Sequence of chain 1.E:
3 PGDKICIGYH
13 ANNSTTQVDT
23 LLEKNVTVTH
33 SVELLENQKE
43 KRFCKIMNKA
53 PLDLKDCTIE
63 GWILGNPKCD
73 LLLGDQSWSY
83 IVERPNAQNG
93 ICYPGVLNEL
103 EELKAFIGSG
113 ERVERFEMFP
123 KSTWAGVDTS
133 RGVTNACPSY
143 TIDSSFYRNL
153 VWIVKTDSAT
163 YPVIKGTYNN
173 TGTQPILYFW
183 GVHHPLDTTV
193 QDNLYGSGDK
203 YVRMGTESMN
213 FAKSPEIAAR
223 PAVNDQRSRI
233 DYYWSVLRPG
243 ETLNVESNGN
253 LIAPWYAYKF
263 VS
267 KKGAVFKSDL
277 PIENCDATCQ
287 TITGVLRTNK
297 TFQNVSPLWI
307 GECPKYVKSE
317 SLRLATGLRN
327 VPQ

Binding-site contacts:
Ligand atom C7 contacts residue THR244 of chain 1.E at 3.8 Å.
Ligand atom N2 contacts residue THR244 of chain 1.E at 3.7 Å.
Ligand atom C1 contacts residue ASN171 of chain 1.E at 1.4 Å.
Ligand atom O7 contacts residue THR244 of chain 1.E at 3.8 Å.
Ligand atom O7 contacts residue ASN171 of chain 1.E at 3.5 Å (h-bond).
Ligand atom C8 contacts residue ARG229 of chain 1.A at 4.5 Å.
Ligand atom C2 contacts residue ASN171 of chain 1.E at 2.5 Å.
Ligand atom C3 contacts residue ASN171 of chain 1.E at 3.8 Å.
Ligand atom C4 contacts residue ASN171 of chain 1.E at 4.3 Å.
Ligand atom C5 contacts residue ASN171 of chain 1.E at 3.8 Å.
Ligand atom N2 contacts residue ASN171 of chain 1.E at 2.8 Å (h-bond).
Ligand atom C1 contacts residue THR244 of chain 1.E at 4.2 Å.
Ligand atom C7 contacts residue ASN171 of chain 1.E at 3.5 Å.
Ligand atom O5 contacts residue ASN171 of chain 1.E at 2.6 Å (h-bond).

Sequence of chain 1.A:
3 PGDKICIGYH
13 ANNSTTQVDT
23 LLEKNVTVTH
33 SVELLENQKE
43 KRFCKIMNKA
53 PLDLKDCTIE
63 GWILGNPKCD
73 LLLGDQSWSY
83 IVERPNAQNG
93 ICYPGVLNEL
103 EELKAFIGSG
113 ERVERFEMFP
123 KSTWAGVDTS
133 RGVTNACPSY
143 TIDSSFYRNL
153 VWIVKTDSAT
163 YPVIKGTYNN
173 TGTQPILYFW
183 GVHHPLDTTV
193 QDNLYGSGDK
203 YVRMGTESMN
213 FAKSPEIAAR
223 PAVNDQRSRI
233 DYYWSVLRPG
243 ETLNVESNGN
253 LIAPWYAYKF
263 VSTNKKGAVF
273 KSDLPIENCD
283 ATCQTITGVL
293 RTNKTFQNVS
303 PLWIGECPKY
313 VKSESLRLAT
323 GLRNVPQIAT

This protein binds this small molecule.
Small molecule (SMILES): CC(=O)N[C@@H]1[C@@H](O)[C@H](O)[C@@H](CO)O[C@H]1O